This small molecule binds to this protein.
Small molecule (SMILES): CCOc1cc(-c2ccccc2)nc2c(F)c(-c3nc(C4CC(C)(O)C4)n4ccnc(N)c34)ccc12

Sequence of chain 1.F:
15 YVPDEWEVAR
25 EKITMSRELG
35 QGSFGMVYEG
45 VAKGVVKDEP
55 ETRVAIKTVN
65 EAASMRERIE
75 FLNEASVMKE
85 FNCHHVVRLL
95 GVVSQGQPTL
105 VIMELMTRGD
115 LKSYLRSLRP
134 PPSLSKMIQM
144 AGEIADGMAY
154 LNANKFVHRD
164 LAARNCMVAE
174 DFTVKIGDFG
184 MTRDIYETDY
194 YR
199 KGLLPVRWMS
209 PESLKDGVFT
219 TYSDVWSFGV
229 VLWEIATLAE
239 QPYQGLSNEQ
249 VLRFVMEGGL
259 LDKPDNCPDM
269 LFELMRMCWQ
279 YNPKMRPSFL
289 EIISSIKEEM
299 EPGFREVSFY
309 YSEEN

Binding-site contacts:
Ligand atom F13 contacts residue LYS61 of chain 1.F at 2.7 Å.
Ligand atom N30 contacts residue MET170 of chain 1.F at 3.1 Å.
Ligand atom C35 contacts residue GLY180 of chain 1.F at 3.3 Å.
Ligand atom C11 contacts residue LYS61 of chain 1.F at 3.5 Å.
Ligand atom C8 contacts residue ASP181 of chain 1.F at 3.3 Å.
Ligand atom C20 contacts residue LEU33 of chain 1.F at 3.6 Å (hydrophobic).
Ligand atom C12 contacts residue MET107 of chain 1.F at 3.7 Å (hydrophobic).
Ligand atom C18 contacts residue MET170 of chain 1.F at 3.3 Å (hydrophobic).
Ligand atom C19 contacts residue MET170 of chain 1.F at 3.3 Å (hydrophobic).
Ligand atom C02 contacts residue LEU33 of chain 1.F at 3.5 Å (hydrophobic).
Ligand atom C3 contacts residue LYS61 of chain 1.F at 3.5 Å.
Ligand atom O29 contacts residue GLN35 of chain 1.F at 3.5 Å (h-bond).
Ligand atom C1 contacts residue LYS61 of chain 1.F at 3.5 Å.
Ligand atom C22 contacts residue ALA59 of chain 1.F at 3.4 Å (hydrophobic).
Ligand atom F13 contacts residue VAL41 of chain 1.F at 3.4 Å.
Ligand atom C9 contacts residue LYS61 of chain 1.F at 3.5 Å.
Ligand atom C10 contacts residue VAL91 of chain 1.F at 3.6 Å (hydrophobic).
Ligand atom C10 contacts residue GLY180 of chain 1.F at 3.7 Å.
Ligand atom C20 contacts residue MET170 of chain 1.F at 3.7 Å (hydrophobic).
Ligand atom C31 contacts residue MET107 of chain 1.F at 3.6 Å (hydrophobic).
Ligand atom C20 contacts residue LEU109 of chain 1.F at 3.6 Å (hydrophobic).
Ligand atom N28 contacts residue ALA59 of chain 1.F at 3.5 Å.
Ligand atom N21 contacts residue ALA59 of chain 1.F at 3.3 Å.
Ligand atom C20 contacts residue MET110 of chain 1.F at 3.5 Å (hydrophobic).
Ligand atom C19 contacts residue LEU33 of chain 1.F at 3.6 Å (hydrophobic).
Ligand atom C32 contacts residue MET107 of chain 1.F at 3.7 Å (hydrophobic).
Ligand atom C22 contacts residue MET170 of chain 1.F at 3.7 Å (hydrophobic).
Ligand atom C35 contacts residue VAL90 of chain 1.F at 3.5 Å (hydrophobic).
Ligand atom O01 contacts residue MET82 of chain 1.F at 3.5 Å.
Ligand atom N28 contacts residue GLU108 of chain 1.F at 2.8 Å (salt-bridge).
Ligand atom C02 contacts residue GLN35 of chain 1.F at 3.5 Å.
Ligand atom C27 contacts residue MET170 of chain 1.F at 3.5 Å (hydrophobic).
Ligand atom C03 contacts residue GLY180 of chain 1.F at 3.1 Å.
Ligand atom C11 contacts residue MET107 of chain 1.F at 3.6 Å (hydrophobic).
Ligand atom O01 contacts residue GLY180 of chain 1.F at 3.4 Å.
Ligand atom C02 contacts residue GLY34 of chain 1.F at 3.4 Å.
Ligand atom C35 contacts residue ILE179 of chain 1.F at 3.2 Å (hydrophobic).
Ligand atom N2 contacts residue LYS61 of chain 1.F at 2.6 Å (salt-bridge).
Ligand atom N21 contacts residue MET110 of chain 1.F at 3.1 Å (h-bond).
Ligand atom C03 contacts residue MET82 of chain 1.F at 3.6 Å (hydrophobic).